This small molecule binds to this protein.
Small molecule (SMILES): O=C1c2ccccc2S(=O)(=O)c2cc(-c3nnn[nH]3)ccc21

Binding-site contacts:
Ligand atom N11 contacts residue ASP180 of chain 1.A at 3.1 Å (salt-bridge).
Ligand atom C15 contacts residue LEU169 of chain 1.A at 3.5 Å (hydrophobic).
Ligand atom C02 contacts residue VAL120 of chain 1.A at 3.9 Å (hydrophobic).
Ligand atom C06 contacts residue ALA42 of chain 1.A at 3.6 Å (hydrophobic).
Ligand atom C14 contacts residue VAL29 of chain 1.A at 3.9 Å (hydrophobic).
Ligand atom N10 contacts residue PHE117 of chain 1.A at 3.6 Å.
Ligand atom N12 contacts residue ASP180 of chain 1.A at 3.5 Å.
Ligand atom N12 contacts residue PHE117 of chain 1.A at 3.9 Å.
Ligand atom C03 contacts residue ALA42 of chain 1.A at 3.9 Å (hydrophobic).
Ligand atom O04 contacts residue LEU119 of chain 1.A at 3.6 Å.
Ligand atom O17 contacts residue ILE21 of chain 1.A at 3.9 Å.
Ligand atom C06 contacts residue LEU169 of chain 1.A at 3.8 Å (hydrophobic).
Ligand atom C22 contacts residue VAL120 of chain 1.A at 3.7 Å (hydrophobic).
Ligand atom N10 contacts residue VAL99 of chain 1.A at 3.8 Å.
Ligand atom O04 contacts residue VAL120 of chain 1.A at 2.9 Å (h-bond).
Ligand atom C22 contacts residue GLY123 of chain 1.A at 3.8 Å.
Ligand atom C07 contacts residue PHE117 of chain 1.A at 3.8 Å (hydrophobic).
Ligand atom N10 contacts residue ASP180 of chain 1.A at 3.5 Å (salt-bridge).
Ligand atom C03 contacts residue LEU169 of chain 1.A at 3.8 Å (hydrophobic).
Ligand atom O17 contacts residue GLY22 of chain 1.A at 3.5 Å.
Ligand atom O17 contacts residue VAL29 of chain 1.A at 3.3 Å.
Ligand atom N12 contacts residue LYS44 of chain 1.A at 3.4 Å (salt-bridge).
Ligand atom C21 contacts residue ILE21 of chain 1.A at 3.7 Å (hydrophobic).
Ligand atom N11 contacts residue PHE117 of chain 1.A at 3.4 Å.
Ligand atom C21 contacts residue GLY123 of chain 1.A at 3.7 Å.
Ligand atom C01 contacts residue LEU119 of chain 1.A at 4.0 Å (hydrophobic).
Ligand atom N13 contacts residue LYS44 of chain 1.A at 3.8 Å.
Ligand atom C14 contacts residue LEU169 of chain 1.A at 4.0 Å (hydrophobic).
Ligand atom C19 contacts residue ILE21 of chain 1.A at 4.0 Å (hydrophobic).
Ligand atom N10 contacts residue ALA179 of chain 1.A at 3.8 Å.
Ligand atom C02 contacts residue ILE21 of chain 1.A at 3.8 Å (hydrophobic).
Ligand atom C01 contacts residue ILE21 of chain 1.A at 3.9 Å (hydrophobic).
Ligand atom C05 contacts residue ALA42 of chain 1.A at 3.9 Å (hydrophobic).
Ligand atom C05 contacts residue LEU169 of chain 1.A at 3.4 Å (hydrophobic).
Ligand atom C01 contacts residue VAL120 of chain 1.A at 3.2 Å (hydrophobic).
Ligand atom O04 contacts residue ALA42 of chain 1.A at 3.7 Å.
Ligand atom C15 contacts residue VAL29 of chain 1.A at 4.0 Å (hydrophobic).
Ligand atom C20 contacts residue ILE21 of chain 1.A at 3.3 Å (hydrophobic).
Ligand atom C03 contacts residue VAL120 of chain 1.A at 4.0 Å (hydrophobic).
Ligand atom O18 contacts residue LEU169 of chain 1.A at 3.4 Å.

Sequence of chain 1.A:
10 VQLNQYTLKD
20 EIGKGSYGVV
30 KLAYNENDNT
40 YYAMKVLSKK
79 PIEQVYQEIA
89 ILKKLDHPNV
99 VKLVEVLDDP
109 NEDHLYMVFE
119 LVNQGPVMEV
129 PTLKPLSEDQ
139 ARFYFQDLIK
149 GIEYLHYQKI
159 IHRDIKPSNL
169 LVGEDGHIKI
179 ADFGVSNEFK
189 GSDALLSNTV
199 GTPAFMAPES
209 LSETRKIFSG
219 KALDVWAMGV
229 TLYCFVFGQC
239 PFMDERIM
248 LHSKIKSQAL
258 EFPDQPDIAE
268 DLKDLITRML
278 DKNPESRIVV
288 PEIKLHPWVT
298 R